Sequence of chain 1.C:
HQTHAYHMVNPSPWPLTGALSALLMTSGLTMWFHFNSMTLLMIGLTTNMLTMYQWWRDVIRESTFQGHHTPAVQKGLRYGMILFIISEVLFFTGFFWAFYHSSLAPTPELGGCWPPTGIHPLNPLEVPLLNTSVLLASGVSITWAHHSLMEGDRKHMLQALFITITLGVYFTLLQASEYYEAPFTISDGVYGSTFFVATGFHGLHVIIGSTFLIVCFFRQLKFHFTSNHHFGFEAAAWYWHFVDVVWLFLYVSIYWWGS

Binding-site contacts:
Ligand atom O5 contacts residue MET40 of chain 1.C at 3.5 Å (h-bond).
Ligand atom O16 contacts residue TRP34 of chain 1.C at 4.2 Å.
Ligand atom C4 contacts residue MET40 of chain 1.C at 3.9 Å (hydrophobic).
Ligand atom C6 contacts residue TRP34 of chain 1.C at 3.9 Å (hydrophobic).
Ligand atom C9 contacts residue GLY63 of chain 1.G at 3.9 Å.
Ligand atom C40 contacts residue PEK1 of chain 1.NA at 4.5 Å.
Ligand atom O61 contacts residue TRP62 of chain 1.G at 3.8 Å.
Ligand atom O16 contacts residue MET44 of chain 1.C at 4.4 Å.
Ligand atom O3 contacts residue TRP62 of chain 1.G at 4.2 Å.
Ligand atom C25 contacts residue LEU43 of chain 1.C at 4.1 Å (hydrophobic).
Ligand atom O16 contacts residue MET40 of chain 1.C at 4.2 Å.
Ligand atom O49 contacts residue PHE69 of chain 1.G at 4.0 Å.
Ligand atom C57 contacts residue TRP62 of chain 1.G at 4.1 Å (hydrophobic).
Ligand atom C37 contacts residue PEK1 of chain 1.NA at 3.8 Å.
Ligand atom O1 contacts residue TRP62 of chain 1.G at 4.2 Å.
Ligand atom C19 contacts residue LEU43 of chain 1.C at 4.0 Å (hydrophobic).
Ligand atom C18 contacts residue TRP34 of chain 1.C at 4.3 Å (hydrophobic).
Ligand atom O6 contacts residue GLY63 of chain 1.G at 3.1 Å (h-bond).
Ligand atom O4 contacts residue GLY63 of chain 1.G at 4.4 Å.
Ligand atom C28 contacts residue PEK1 of chain 1.NA at 4.4 Å.
Ligand atom O61 contacts residue TRP34 of chain 1.C at 3.0 Å (h-bond).
Ligand atom O6 contacts residue TRP62 of chain 1.G at 3.9 Å.
Ligand atom C1 contacts residue PHE69 of chain 1.G at 3.3 Å (hydrophobic).
Ligand atom C22 contacts residue PEK1 of chain 1.NA at 4.2 Å.
Ligand atom C25 contacts residue LEU31 of chain 1.C at 4.1 Å (hydrophobic).
Ligand atom O5 contacts residue TRP34 of chain 1.C at 3.4 Å.
Ligand atom C31 contacts residue LEU31 of chain 1.C at 4.4 Å (hydrophobic).
Ligand atom O61 contacts residue MET40 of chain 1.C at 4.1 Å.
Ligand atom C43 contacts residue PEK1 of chain 1.NA at 4.0 Å.
Ligand atom C10 contacts residue TRP62 of chain 1.G at 4.3 Å (hydrophobic).
Ligand atom C4 contacts residue TRP34 of chain 1.C at 4.2 Å (hydrophobic).
Ligand atom C8 contacts residue GLY63 of chain 1.G at 4.0 Å.
Ligand atom C57 contacts residue TRP34 of chain 1.C at 4.1 Å (hydrophobic).
Ligand atom C2 contacts residue PHE69 of chain 1.G at 3.7 Å (hydrophobic).
Ligand atom O61 contacts residue SER61 of chain 1.G at 3.3 Å (h-bond).
Ligand atom C6 contacts residue MET40 of chain 1.C at 4.3 Å (hydrophobic).
Ligand atom C6 contacts residue PHE69 of chain 1.G at 4.1 Å (hydrophobic).
Ligand atom C57 contacts residue MET40 of chain 1.C at 3.7 Å (hydrophobic).
Ligand atom C11 contacts residue GLY63 of chain 1.G at 4.0 Å.
Ligand atom C40 contacts residue LEU206 of chain 1.C at 4.0 Å (hydrophobic).

The protein below binds the small molecule below.
Small molecule (SMILES): CCCCCCCCCCO[C@@H]1O[C@H](CO)[C@@H](O[C@H]2O[C@H](CO)[C@@H](O)[C@H](O)[C@H]2O)[C@H](O)[C@H]1O

Sequence of chain 1.G:
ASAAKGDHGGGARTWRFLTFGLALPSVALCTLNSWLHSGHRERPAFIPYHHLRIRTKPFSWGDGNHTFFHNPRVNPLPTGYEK